The protein below binds the small molecule below.
Small molecule (SMILES): Cn1cnc2nc(N)[nH]c(=O)c21

Sequence of chain 1.F:
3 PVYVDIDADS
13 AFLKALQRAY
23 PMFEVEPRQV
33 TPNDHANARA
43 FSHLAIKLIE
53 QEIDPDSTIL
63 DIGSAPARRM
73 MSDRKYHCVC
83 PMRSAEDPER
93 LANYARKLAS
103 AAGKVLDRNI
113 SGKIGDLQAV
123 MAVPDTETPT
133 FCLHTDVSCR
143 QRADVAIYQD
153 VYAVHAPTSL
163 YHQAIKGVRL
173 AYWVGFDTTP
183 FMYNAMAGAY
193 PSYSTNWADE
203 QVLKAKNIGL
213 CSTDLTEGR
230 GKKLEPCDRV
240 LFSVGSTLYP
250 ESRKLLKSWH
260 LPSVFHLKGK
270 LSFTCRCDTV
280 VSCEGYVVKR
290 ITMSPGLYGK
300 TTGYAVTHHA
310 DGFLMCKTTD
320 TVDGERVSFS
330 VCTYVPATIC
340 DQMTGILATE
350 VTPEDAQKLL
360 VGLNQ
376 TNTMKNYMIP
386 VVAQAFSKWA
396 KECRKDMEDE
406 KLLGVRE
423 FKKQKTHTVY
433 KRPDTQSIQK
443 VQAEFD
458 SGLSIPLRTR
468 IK

Binding-site contacts:
Ligand atom C9 contacts residue TYR248 of chain 1.F at 3.7 Å (hydrophobic).
Ligand atom N11 contacts residue TYR154 of chain 1.F at 3.5 Å.
Ligand atom N4 contacts residue TYR154 of chain 1.F at 4.2 Å.
Ligand atom O7 contacts residue TYR154 of chain 1.F at 3.8 Å.
Ligand atom C5 contacts residue ASP152 of chain 1.F at 3.9 Å.
Ligand atom N11 contacts residue GLU250 of chain 1.F at 3.6 Å (salt-bridge).
Ligand atom N10 contacts residue TYR154 of chain 1.F at 4.1 Å.
Ligand atom N10 contacts residue TYR248 of chain 1.F at 3.9 Å.
Ligand atom O7 contacts residue TYR248 of chain 1.F at 4.1 Å.
Ligand atom N8 contacts residue TYR154 of chain 1.F at 3.1 Å.
Ligand atom N10 contacts residue GLU250 of chain 1.F at 2.5 Å (salt-bridge).
Ligand atom N2 contacts residue TYR248 of chain 1.F at 4.1 Å.
Ligand atom C12 contacts residue TYR248 of chain 1.F at 4.0 Å (hydrophobic).
Ligand atom C9 contacts residue PHE241 of chain 1.F at 4.3 Å (hydrophobic).
Ligand atom C12 contacts residue GLU250 of chain 1.F at 4.2 Å.
Ligand atom N11 contacts residue PHE178 of chain 1.F at 4.2 Å.
Ligand atom C6 contacts residue TYR248 of chain 1.F at 3.8 Å (hydrophobic).
Ligand atom N11 contacts residue VAL243 of chain 1.F at 4.2 Å.
Ligand atom N4 contacts residue TYR248 of chain 1.F at 4.0 Å.
Ligand atom C9 contacts residue TYR154 of chain 1.F at 3.4 Å (hydrophobic).
Ligand atom O7 contacts residue GLU250 of chain 1.F at 3.0 Å (salt-bridge).
Ligand atom N11 contacts residue TYR248 of chain 1.F at 3.8 Å.
Ligand atom C12 contacts residue TYR154 of chain 1.F at 3.4 Å (hydrophobic).
Ligand atom C9 contacts residue GLU250 of chain 1.F at 2.2 Å.
Ligand atom C3 contacts residue ASP152 of chain 1.F at 3.3 Å.
Ligand atom N2 contacts residue TYR154 of chain 1.F at 4.1 Å.
Ligand atom C6 contacts residue GLU250 of chain 1.F at 2.5 Å.
Ligand atom N8 contacts residue GLU250 of chain 1.F at 1.3 Å (salt-bridge).
Ligand atom C6 contacts residue TYR154 of chain 1.F at 3.3 Å (hydrophobic).
Ligand atom C5 contacts residue TYR154 of chain 1.F at 3.5 Å (hydrophobic).
Ligand atom C5 contacts residue TYR248 of chain 1.F at 3.9 Å (hydrophobic).
Ligand atom N8 contacts residue TYR248 of chain 1.F at 3.7 Å.
Ligand atom C5 contacts residue GLU250 of chain 1.F at 3.9 Å.
Ligand atom C6 contacts residue ASP152 of chain 1.F at 4.1 Å.
Ligand atom N4 contacts residue ASP152 of chain 1.F at 3.5 Å.
Ligand atom O7 contacts residue ASP152 of chain 1.F at 3.8 Å.
Ligand atom C1 contacts residue ASP152 of chain 1.F at 3.2 Å.
Ligand atom C3 contacts residue TYR248 of chain 1.F at 4.2 Å (hydrophobic).
Ligand atom N2 contacts residue ASP152 of chain 1.F at 3.9 Å.
Ligand atom N10 contacts residue PHE241 of chain 1.F at 3.0 Å.